Binding-site contacts:
Ligand atom C8 contacts residue FMN1 of chain 1.L at 3.6 Å.
Ligand atom C8 contacts residue HIS180 of chain 1.A at 3.7 Å.
Ligand atom C5 contacts residue FMN1 of chain 1.L at 3.7 Å.
Ligand atom C7 contacts residue ILE65 of chain 1.A at 3.5 Å (hydrophobic).
Ligand atom C7 contacts residue CYS24 of chain 1.A at 4.1 Å (hydrophobic).
Ligand atom O2 contacts residue PHE268 of chain 1.A at 3.7 Å.
Ligand atom C5 contacts residue TYR26 of chain 1.A at 3.2 Å (hydrophobic).
Ligand atom C2 contacts residue HIS180 of chain 1.A at 3.8 Å.
Ligand atom C1A contacts residue TYR182 of chain 1.A at 3.9 Å (hydrophobic).
Ligand atom O8 contacts residue TYR182 of chain 1.A at 3.1 Å.
Ligand atom C6 contacts residue TYR182 of chain 1.A at 3.5 Å (hydrophobic).
Ligand atom C1A contacts residue FMN1 of chain 1.L at 3.4 Å.
Ligand atom C3 contacts residue FMN1 of chain 1.L at 3.8 Å.
Ligand atom O8 contacts residue HIS177 of chain 1.A at 2.8 Å (h-bond).
Ligand atom C4 contacts residue FMN1 of chain 1.L at 3.7 Å.
Ligand atom C6 contacts residue CYS24 of chain 1.A at 3.7 Å (hydrophobic).
Ligand atom O8 contacts residue FMN1 of chain 1.L at 3.2 Å.
Ligand atom C6 contacts residue TYR26 of chain 1.A at 3.5 Å (hydrophobic).
Ligand atom O2 contacts residue FMN1 of chain 1.L at 3.6 Å.
Ligand atom C6 contacts residue ILE65 of chain 1.A at 3.5 Å (hydrophobic).
Ligand atom C5 contacts residue TYR182 of chain 1.A at 4.1 Å (hydrophobic).
Ligand atom C4A contacts residue TYR182 of chain 1.A at 4.3 Å (hydrophobic).
Ligand atom O2 contacts residue SO41 of chain 1.G at 3.4 Å (h-bond).
Ligand atom C6 contacts residue FMN1 of chain 1.L at 3.8 Å.
Ligand atom C8 contacts residue TYR182 of chain 1.A at 3.3 Å (hydrophobic).
Ligand atom O1 contacts residue FMN1 of chain 1.L at 3.6 Å (h-bond).
Ligand atom O2 contacts residue HIS180 of chain 1.A at 3.6 Å.
Ligand atom O1 contacts residue HIS180 of chain 1.A at 2.9 Å (h-bond).
Ligand atom C7 contacts residue TYR182 of chain 1.A at 3.1 Å (hydrophobic).
Ligand atom C7 contacts residue HIS177 of chain 1.A at 4.4 Å.
Ligand atom C4A contacts residue FMN1 of chain 1.L at 3.8 Å.
Ligand atom C1A contacts residue HIS180 of chain 1.A at 3.8 Å.
Ligand atom C7 contacts residue FMN1 of chain 1.L at 3.5 Å.
Ligand atom C8 contacts residue HIS177 of chain 1.A at 4.0 Å.
Ligand atom O8 contacts residue HIS180 of chain 1.A at 2.7 Å (h-bond).
Ligand atom C2 contacts residue FMN1 of chain 1.L at 3.4 Å.

Sequence of chain 1.A:
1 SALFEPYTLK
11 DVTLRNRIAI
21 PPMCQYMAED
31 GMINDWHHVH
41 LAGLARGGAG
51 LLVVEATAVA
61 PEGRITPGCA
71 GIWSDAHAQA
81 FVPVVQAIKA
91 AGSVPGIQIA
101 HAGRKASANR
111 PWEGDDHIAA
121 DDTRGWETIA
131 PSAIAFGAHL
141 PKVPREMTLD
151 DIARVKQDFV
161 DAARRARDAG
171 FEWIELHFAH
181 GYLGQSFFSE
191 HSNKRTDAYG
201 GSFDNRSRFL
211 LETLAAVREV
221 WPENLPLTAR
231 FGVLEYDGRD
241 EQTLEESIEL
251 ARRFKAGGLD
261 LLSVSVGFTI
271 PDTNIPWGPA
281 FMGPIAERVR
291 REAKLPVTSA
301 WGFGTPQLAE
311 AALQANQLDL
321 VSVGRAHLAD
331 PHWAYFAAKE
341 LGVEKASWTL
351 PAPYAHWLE

A protein and the small-molecule ligand that binds it are described below.
Small molecule (SMILES): O=c1ccc2cccc(O)c2o1